The protein below binds the small molecule below.
Small molecule (SMILES): Cn1cnc2c1c(=O)[nH]c(=O)n2C

Binding-site contacts:
Ligand atom C5 contacts residue VAL35 of chain 2.C at 4.1 Å (hydrophobic).
Ligand atom C13 contacts residue PHE31 of chain 2.C at 4.0 Å (hydrophobic).
Ligand atom O6 contacts residue TYR87 of chain 2.C at 4.3 Å.
Ligand atom N3 contacts residue ASN88 of chain 2.C at 4.5 Å.
Ligand atom C13 contacts residue PRO30 of chain 2.C at 3.5 Å (hydrophobic).
Ligand atom N9 contacts residue LEU40 of chain 2.C at 3.4 Å.
Ligand atom N7 contacts residue PRO30 of chain 2.C at 3.7 Å.
Ligand atom O6 contacts residue ILE94 of chain 2.C at 4.0 Å.
Ligand atom C4 contacts residue LEU40 of chain 2.C at 3.9 Å (hydrophobic).
Ligand atom N1 contacts residue TYR87 of chain 2.C at 4.0 Å.
Ligand atom C8 contacts residue VAL35 of chain 2.C at 4.2 Å (hydrophobic).
Ligand atom N1 contacts residue ILE94 of chain 2.C at 4.1 Å.
Ligand atom N1 contacts residue LEU42 of chain 2.C at 4.4 Å.
Ligand atom N7 contacts residue VAL35 of chain 2.C at 3.6 Å.
Ligand atom C12 contacts residue LEU42 of chain 2.C at 4.4 Å (hydrophobic).
Ligand atom C2 contacts residue LEU42 of chain 2.C at 4.0 Å (hydrophobic).
Ligand atom O6 contacts residue CYS84 of chain 2.C at 4.3 Å.
Ligand atom O6 contacts residue ASN88 of chain 2.C at 3.0 Å (h-bond).
Ligand atom C6 contacts residue ASN88 of chain 2.C at 3.5 Å.
Ligand atom C2 contacts residue ILE94 of chain 2.C at 4.5 Å (hydrophobic).
Ligand atom N1 contacts residue ASN88 of chain 2.C at 2.7 Å (h-bond).
Ligand atom C2 contacts residue ASN88 of chain 2.C at 3.2 Å.
Ligand atom C12 contacts residue LEU40 of chain 2.C at 3.9 Å (hydrophobic).
Ligand atom N9 contacts residue PRO30 of chain 2.C at 4.3 Å.
Ligand atom N3 contacts residue LEU42 of chain 2.C at 4.1 Å.
Ligand atom C8 contacts residue ILE94 of chain 2.C at 3.9 Å (hydrophobic).
Ligand atom C8 contacts residue PRO30 of chain 2.C at 3.2 Å (hydrophobic).
Ligand atom C13 contacts residue VAL35 of chain 2.C at 3.4 Å (hydrophobic).
Ligand atom C5 contacts residue ILE94 of chain 2.C at 3.3 Å (hydrophobic).
Ligand atom C6 contacts residue ILE94 of chain 2.C at 3.6 Å (hydrophobic).
Ligand atom N3 contacts residue LEU40 of chain 2.C at 4.2 Å.
Ligand atom O6 contacts residue TYR45 of chain 2.C at 4.0 Å.
Ligand atom C8 contacts residue LEU40 of chain 2.C at 4.1 Å (hydrophobic).
Ligand atom N7 contacts residue ILE94 of chain 2.C at 3.5 Å.
Ligand atom N3 contacts residue ILE94 of chain 2.C at 4.3 Å.
Ligand atom C4 contacts residue ILE94 of chain 2.C at 3.7 Å (hydrophobic).
Ligand atom C13 contacts residue ILE94 of chain 2.C at 3.8 Å (hydrophobic).
Ligand atom O2 contacts residue LEU42 of chain 2.C at 3.9 Å.
Ligand atom N9 contacts residue ILE94 of chain 2.C at 4.1 Å.
Ligand atom O2 contacts residue ASN88 of chain 2.C at 3.1 Å (h-bond).

Sequence of chain 2.C:
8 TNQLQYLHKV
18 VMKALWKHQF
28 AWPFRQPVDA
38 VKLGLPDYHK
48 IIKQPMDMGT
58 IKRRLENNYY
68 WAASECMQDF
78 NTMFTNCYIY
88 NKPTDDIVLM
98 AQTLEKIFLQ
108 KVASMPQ